The protein below binds the small molecule below.
Small molecule (SMILES): c1cnc2cc3c(cc2n1)[C@@H]1CNC[C@H]3C1

Sequence of chain 1.A:
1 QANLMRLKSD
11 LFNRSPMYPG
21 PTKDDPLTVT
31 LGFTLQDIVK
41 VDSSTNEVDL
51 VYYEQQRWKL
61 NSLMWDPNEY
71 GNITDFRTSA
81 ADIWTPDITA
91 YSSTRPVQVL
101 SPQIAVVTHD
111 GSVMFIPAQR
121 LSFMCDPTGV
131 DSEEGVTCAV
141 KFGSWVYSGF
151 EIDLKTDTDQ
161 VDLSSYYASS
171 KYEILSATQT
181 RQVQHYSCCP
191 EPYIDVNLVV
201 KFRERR

Binding-site contacts:
Ligand atom C08 contacts residue TYR193 of chain 1.A at 3.5 Å (hydrophobic).
Ligand atom N02 contacts residue TYR193 of chain 1.A at 4.1 Å.
Ligand atom N10 contacts residue MET114 of chain 1.B at 3.3 Å.
Ligand atom C14 contacts residue ILE116 of chain 1.B at 3.3 Å (hydrophobic).
Ligand atom C07 contacts residue TRP145 of chain 1.A at 3.7 Å (hydrophobic).
Ligand atom C09 contacts residue TRP145 of chain 1.A at 3.9 Å (hydrophobic).
Ligand atom N02 contacts residue TYR91 of chain 1.A at 3.0 Å (h-bond).
Ligand atom C04 contacts residue TRP145 of chain 1.A at 4.0 Å (hydrophobic).
Ligand atom C16 contacts residue TRP145 of chain 1.A at 3.5 Å (hydrophobic).
Ligand atom C09 contacts residue MET114 of chain 1.B at 4.1 Å (hydrophobic).
Ligand atom C12 contacts residue VAL146 of chain 1.A at 3.9 Å (hydrophobic).
Ligand atom C03 contacts residue TYR91 of chain 1.A at 3.5 Å (hydrophobic).
Ligand atom C03 contacts residue TRP145 of chain 1.A at 3.4 Å (hydrophobic).
Ligand atom C11 contacts residue VAL106 of chain 1.B at 3.7 Å (hydrophobic).
Ligand atom C08 contacts residue TRP145 of chain 1.A at 3.9 Å (hydrophobic).
Ligand atom C01 contacts residue TYR91 of chain 1.A at 3.8 Å (hydrophobic).
Ligand atom C14 contacts residue TRP145 of chain 1.A at 3.6 Å (hydrophobic).
Ligand atom N13 contacts residue VAL146 of chain 1.A at 3.9 Å.
Ligand atom C06 contacts residue TYR186 of chain 1.A at 3.8 Å (hydrophobic).
Ligand atom C05 contacts residue TYR186 of chain 1.A at 3.8 Å (hydrophobic).
Ligand atom N13 contacts residue TRP145 of chain 1.A at 4.1 Å.
Ligand atom C08 contacts residue CYS188 of chain 1.A at 3.7 Å (hydrophobic).
Ligand atom C16 contacts residue ILE116 of chain 1.B at 3.9 Å (hydrophobic).
Ligand atom N10 contacts residue VAL146 of chain 1.A at 4.1 Å.
Ligand atom C08 contacts residue ILE116 of chain 1.B at 4.1 Å (hydrophobic).
Ligand atom C15 contacts residue ILE116 of chain 1.B at 3.5 Å (hydrophobic).
Ligand atom C01 contacts residue TYR186 of chain 1.A at 3.5 Å (hydrophobic).
Ligand atom C01 contacts residue TRP145 of chain 1.A at 3.8 Å (hydrophobic).
Ligand atom C09 contacts residue TYR193 of chain 1.A at 4.1 Å (hydrophobic).
Ligand atom C06 contacts residue CYS188 of chain 1.A at 3.8 Å (hydrophobic).
Ligand atom C09 contacts residue ILE116 of chain 1.B at 3.6 Å (hydrophobic).
Ligand atom C15 contacts residue TRP145 of chain 1.A at 3.4 Å (hydrophobic).
Ligand atom C11 contacts residue MET114 of chain 1.B at 3.4 Å (hydrophobic).
Ligand atom N13 contacts residue ILE116 of chain 1.B at 3.6 Å.
Ligand atom N10 contacts residue TYR193 of chain 1.A at 3.8 Å.
Ligand atom C01 contacts residue TYR193 of chain 1.A at 3.8 Å (hydrophobic).
Ligand atom C08 contacts residue CYS189 of chain 1.A at 3.7 Å (hydrophobic).
Ligand atom N02 contacts residue TRP145 of chain 1.A at 2.7 Å (h-bond).
Ligand atom N10 contacts residue ILE116 of chain 1.B at 4.2 Å.
Ligand atom C07 contacts residue CYS188 of chain 1.A at 3.8 Å (hydrophobic).

Sequence of chain 1.B:
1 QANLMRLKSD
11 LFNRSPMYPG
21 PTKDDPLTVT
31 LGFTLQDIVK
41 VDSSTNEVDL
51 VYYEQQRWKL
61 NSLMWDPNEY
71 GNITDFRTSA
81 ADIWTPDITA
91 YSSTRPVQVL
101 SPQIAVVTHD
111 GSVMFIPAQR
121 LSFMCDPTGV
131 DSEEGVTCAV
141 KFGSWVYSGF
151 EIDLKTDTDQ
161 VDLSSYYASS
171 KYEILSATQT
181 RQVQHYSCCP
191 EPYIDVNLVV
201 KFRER